Sequence of chain 1.D:
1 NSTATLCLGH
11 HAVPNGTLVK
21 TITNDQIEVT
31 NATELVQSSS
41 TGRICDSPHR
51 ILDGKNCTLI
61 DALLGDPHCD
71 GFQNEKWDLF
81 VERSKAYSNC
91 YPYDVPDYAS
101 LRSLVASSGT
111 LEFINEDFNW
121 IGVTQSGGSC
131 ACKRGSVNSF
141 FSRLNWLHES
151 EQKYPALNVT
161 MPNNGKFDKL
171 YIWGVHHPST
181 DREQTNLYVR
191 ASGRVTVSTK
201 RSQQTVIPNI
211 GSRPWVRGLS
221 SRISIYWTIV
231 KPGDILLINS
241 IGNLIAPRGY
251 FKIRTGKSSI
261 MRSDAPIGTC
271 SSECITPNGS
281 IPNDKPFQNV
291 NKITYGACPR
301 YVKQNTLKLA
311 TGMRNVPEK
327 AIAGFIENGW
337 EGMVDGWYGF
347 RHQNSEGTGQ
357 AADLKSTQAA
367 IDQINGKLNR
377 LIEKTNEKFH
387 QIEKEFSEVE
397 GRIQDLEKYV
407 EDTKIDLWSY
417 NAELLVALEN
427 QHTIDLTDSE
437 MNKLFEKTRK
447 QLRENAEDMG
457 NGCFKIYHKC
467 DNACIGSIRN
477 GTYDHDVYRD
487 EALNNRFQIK

Sequence of chain 1.C:
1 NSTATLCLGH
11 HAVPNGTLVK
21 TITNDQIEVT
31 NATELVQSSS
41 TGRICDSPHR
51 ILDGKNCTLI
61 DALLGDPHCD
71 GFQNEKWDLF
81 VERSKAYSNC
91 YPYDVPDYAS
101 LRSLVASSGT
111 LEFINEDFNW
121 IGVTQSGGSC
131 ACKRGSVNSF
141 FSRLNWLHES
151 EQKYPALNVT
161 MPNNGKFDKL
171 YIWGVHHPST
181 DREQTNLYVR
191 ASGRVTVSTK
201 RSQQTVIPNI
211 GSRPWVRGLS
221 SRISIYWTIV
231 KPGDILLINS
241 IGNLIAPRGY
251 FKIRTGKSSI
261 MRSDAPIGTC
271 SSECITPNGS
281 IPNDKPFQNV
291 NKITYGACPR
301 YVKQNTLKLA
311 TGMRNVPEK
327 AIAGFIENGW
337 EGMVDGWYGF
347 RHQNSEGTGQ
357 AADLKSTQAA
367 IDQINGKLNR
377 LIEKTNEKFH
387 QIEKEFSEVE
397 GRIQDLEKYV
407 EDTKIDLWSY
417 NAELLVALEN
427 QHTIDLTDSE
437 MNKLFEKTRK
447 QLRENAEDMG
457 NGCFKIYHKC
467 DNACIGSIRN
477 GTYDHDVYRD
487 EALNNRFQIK

Binding-site contacts:
Ligand atom C3 contacts residue ASN158 of chain 1.C at 3.8 Å.
Ligand atom O3 contacts residue TRP215 of chain 1.D at 4.1 Å.
Ligand atom O7 contacts residue ASN158 of chain 1.C at 3.6 Å (h-bond).
Ligand atom C8 contacts residue ILE235 of chain 1.C at 3.8 Å (hydrophobic).
Ligand atom C3 contacts residue TRP215 of chain 1.D at 4.2 Å (hydrophobic).
Ligand atom O5 contacts residue LEU237 of chain 1.C at 4.0 Å.
Ligand atom C1 contacts residue ASN158 of chain 1.C at 1.4 Å.
Ligand atom O6 contacts residue THR160 of chain 1.C at 4.2 Å.
Ligand atom C4 contacts residue TRP215 of chain 1.D at 4.1 Å (hydrophobic).
Ligand atom C4 contacts residue ASN158 of chain 1.C at 4.3 Å.
Ligand atom C7 contacts residue ASN158 of chain 1.C at 3.4 Å.
Ligand atom C5 contacts residue TRP215 of chain 1.D at 4.1 Å (hydrophobic).
Ligand atom C2 contacts residue TRP215 of chain 1.D at 4.3 Å (hydrophobic).
Ligand atom C2 contacts residue SER212 of chain 1.D at 3.8 Å.
Ligand atom C8 contacts residue SER212 of chain 1.D at 3.5 Å.
Ligand atom O5 contacts residue ASN158 of chain 1.C at 2.4 Å (h-bond).
Ligand atom O6 contacts residue TRP215 of chain 1.D at 4.3 Å.
Ligand atom C2 contacts residue ASN158 of chain 1.C at 2.5 Å.
Ligand atom O6 contacts residue TRP215 of chain 1.D at 3.5 Å.
Ligand atom C8 contacts residue THR160 of chain 1.C at 4.2 Å.
Ligand atom C8 contacts residue PRO214 of chain 1.D at 4.1 Å (hydrophobic).
Ligand atom C6 contacts residue THR160 of chain 1.C at 4.0 Å.
Ligand atom C7 contacts residue PRO214 of chain 1.D at 4.0 Å (hydrophobic).
Ligand atom C5 contacts residue LEU237 of chain 1.C at 4.2 Å (hydrophobic).
Ligand atom C1 contacts residue SER212 of chain 1.D at 3.9 Å.
Ligand atom C7 contacts residue SER212 of chain 1.D at 3.6 Å.
Ligand atom C3 contacts residue SER212 of chain 1.D at 4.2 Å.
Ligand atom O7 contacts residue TRP215 of chain 1.D at 2.6 Å (h-bond).
Ligand atom O5 contacts residue TRP215 of chain 1.D at 4.2 Å.
Ligand atom O7 contacts residue PRO214 of chain 1.D at 3.2 Å.
Ligand atom C5 contacts residue ASN158 of chain 1.C at 3.7 Å.
Ligand atom C6 contacts residue LEU237 of chain 1.C at 4.5 Å (hydrophobic).
Ligand atom N2 contacts residue SER212 of chain 1.D at 2.9 Å (h-bond).
Ligand atom O7 contacts residue ARG213 of chain 1.D at 4.1 Å.
Ligand atom C2 contacts residue TRP215 of chain 1.D at 4.1 Å (hydrophobic).
Ligand atom O5 contacts residue TRP215 of chain 1.D at 4.2 Å.
Ligand atom N2 contacts residue ASN158 of chain 1.C at 2.9 Å (h-bond).
Ligand atom C1 contacts residue TRP215 of chain 1.D at 3.7 Å (hydrophobic).
Ligand atom C7 contacts residue TRP215 of chain 1.D at 3.7 Å (hydrophobic).
Ligand atom C8 contacts residue TRP215 of chain 1.D at 4.4 Å (hydrophobic).

The protein below binds the small molecule below.
Small molecule (SMILES): CC(=O)N[C@H]1[C@H](O[C@H]2[C@H](O)[C@@H](NC(C)=O)CO[C@@H]2CO)O[C@H](CO)[C@@H](O[C@@H]2O[C@H](CO)[C@@H](O)[C@H](O)[C@@H]2O)[C@@H]1O